A small-molecule ligand and the protein it binds are described below.
Small molecule (SMILES): CSc1ccc(CNCCO)cc1

Sequence of chain 1.A:
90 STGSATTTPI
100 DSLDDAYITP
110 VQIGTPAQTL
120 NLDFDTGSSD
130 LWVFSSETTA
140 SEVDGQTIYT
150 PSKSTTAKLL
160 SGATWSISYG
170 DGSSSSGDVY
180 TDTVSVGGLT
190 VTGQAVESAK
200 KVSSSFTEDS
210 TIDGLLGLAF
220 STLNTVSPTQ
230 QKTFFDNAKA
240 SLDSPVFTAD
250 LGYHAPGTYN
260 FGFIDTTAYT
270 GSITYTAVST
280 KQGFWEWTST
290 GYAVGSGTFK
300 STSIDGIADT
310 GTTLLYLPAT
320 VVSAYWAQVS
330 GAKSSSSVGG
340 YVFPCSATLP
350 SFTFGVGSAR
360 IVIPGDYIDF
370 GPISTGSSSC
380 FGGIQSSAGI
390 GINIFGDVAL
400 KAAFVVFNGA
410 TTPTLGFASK

Binding-site contacts:
Ligand atom C2 contacts residue LEU214 of chain 1.A at 3.9 Å (hydrophobic).
Ligand atom C5 contacts residue ASP122 of chain 1.A at 3.4 Å.
Ligand atom C contacts residue THR311 of chain 1.A at 3.3 Å.
Ligand atom C7 contacts residue PHE205 of chain 1.A at 3.7 Å (hydrophobic).
Ligand atom C9 contacts residue PHE205 of chain 1.A at 4.1 Å (hydrophobic).
Ligand atom O contacts residue THR311 of chain 1.A at 2.7 Å (h-bond).
Ligand atom C2 contacts residue ASP124 of chain 1.A at 3.4 Å.
Ligand atom C9 contacts residue SER172 of chain 1.A at 3.5 Å.
Ligand atom C contacts residue ASP170 of chain 1.A at 4.3 Å.
Ligand atom C7 contacts residue SER204 of chain 1.A at 3.7 Å.
Ligand atom C2 contacts residue GLY310 of chain 1.A at 3.6 Å.
Ligand atom N contacts residue THR311 of chain 1.A at 4.3 Å.
Ligand atom C3 contacts residue LEU214 of chain 1.A at 4.0 Å (hydrophobic).
Ligand atom C6 contacts residue PHE205 of chain 1.A at 3.6 Å (hydrophobic).
Ligand atom S contacts residue PHE205 of chain 1.A at 3.7 Å.
Ligand atom C1 contacts residue TYR168 of chain 1.A at 3.9 Å (hydrophobic).
Ligand atom C4 contacts residue GLY310 of chain 1.A at 3.5 Å.
Ligand atom C1 contacts residue THR311 of chain 1.A at 4.4 Å.
Ligand atom C contacts residue GLY310 of chain 1.A at 4.3 Å.
Ligand atom N contacts residue ASP124 of chain 1.A at 4.0 Å.
Ligand atom S contacts residue ASP208 of chain 1.A at 3.2 Å (salt-bridge).
Ligand atom C9 contacts residue ASP170 of chain 1.A at 3.7 Å.
Ligand atom C5 contacts residue GLY310 of chain 1.A at 4.4 Å.
Ligand atom C7 contacts residue ASP208 of chain 1.A at 3.4 Å.
Ligand atom C contacts residue GLY169 of chain 1.A at 4.3 Å.
Ligand atom O contacts residue GLY310 of chain 1.A at 3.6 Å.
Ligand atom C8 contacts residue PHE205 of chain 1.A at 3.7 Å (hydrophobic).
Ligand atom C5 contacts residue PHE205 of chain 1.A at 4.2 Å (hydrophobic).
Ligand atom C1 contacts residue GLY310 of chain 1.A at 4.1 Å.
Ligand atom C1 contacts residue GLY169 of chain 1.A at 4.3 Å.
Ligand atom N contacts residue GLY310 of chain 1.A at 2.9 Å (h-bond).
Ligand atom S contacts residue ILE211 of chain 1.A at 4.3 Å.
Ligand atom C8 contacts residue ASP170 of chain 1.A at 3.5 Å.
Ligand atom C4 contacts residue LEU214 of chain 1.A at 3.9 Å (hydrophobic).
Ligand atom C2 contacts residue TYR168 of chain 1.A at 3.7 Å (hydrophobic).
Ligand atom C4 contacts residue ASP122 of chain 1.A at 3.6 Å.
Ligand atom C9 contacts residue TYR168 of chain 1.A at 4.0 Å (hydrophobic).
Ligand atom C8 contacts residue SER172 of chain 1.A at 3.4 Å.
Ligand atom C3 contacts residue GLY310 of chain 1.A at 3.8 Å.
Ligand atom C1 contacts residue ASP170 of chain 1.A at 4.1 Å.